Sequence of chain 5.B:
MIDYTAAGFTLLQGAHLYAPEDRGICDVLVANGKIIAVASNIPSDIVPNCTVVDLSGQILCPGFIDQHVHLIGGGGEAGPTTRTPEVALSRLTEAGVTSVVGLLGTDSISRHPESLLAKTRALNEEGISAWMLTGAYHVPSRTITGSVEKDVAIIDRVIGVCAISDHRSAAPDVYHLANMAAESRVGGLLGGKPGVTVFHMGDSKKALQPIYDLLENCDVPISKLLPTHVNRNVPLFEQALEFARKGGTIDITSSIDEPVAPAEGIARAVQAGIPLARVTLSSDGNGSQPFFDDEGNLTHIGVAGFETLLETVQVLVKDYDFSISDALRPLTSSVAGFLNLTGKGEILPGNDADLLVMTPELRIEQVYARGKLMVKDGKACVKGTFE

Binding-site contacts:
Ligand atom C18 contacts residue ARG233 of chain 5.B at 3.7 Å.
Ligand atom O1 contacts residue GLY105 of chain 5.B at 3.2 Å.
Ligand atom P contacts residue KCX162 of chain 5.B at 3.6 Å.
Ligand atom O2P contacts residue HIS230 of chain 5.B at 3.5 Å (h-bond).
Ligand atom O1P contacts residue HIS230 of chain 5.B at 3.6 Å.
Ligand atom C1 contacts residue TYR137 of chain 5.B at 3.5 Å (hydrophobic).
Ligand atom P contacts residue ASP285 of chain 5.B at 3.7 Å.
Ligand atom O3 contacts residue PRO291 of chain 5.B at 3.7 Å.
Ligand atom C17 contacts residue PHE292 of chain 5.B at 3.7 Å (hydrophobic).
Ligand atom O1P contacts residue ZN1 of chain 5.G at 3.4 Å.
Ligand atom C7 contacts residue ARG169 of chain 5.B at 3.4 Å.
Ligand atom O2 contacts residue SER289 of chain 5.B at 3.4 Å (h-bond).
Ligand atom O2P contacts residue TYR137 of chain 5.B at 2.4 Å (h-bond).
Ligand atom O1 contacts residue THR106 of chain 5.B at 2.8 Å (h-bond).
Ligand atom C16 contacts residue ARG233 of chain 5.B at 3.6 Å.
Ligand atom O4 contacts residue HIS201 of chain 5.B at 3.3 Å.
Ligand atom O4 contacts residue ARG233 of chain 5.B at 3.0 Å (salt-bridge).
Ligand atom C2 contacts residue KCX162 of chain 5.B at 3.1 Å.
Ligand atom O3 contacts residue TYR137 of chain 5.B at 3.7 Å.
Ligand atom O1P contacts residue KCX162 of chain 5.B at 3.0 Å (h-bond).
Ligand atom O2P contacts residue ZN1 of chain 5.G at 2.0 Å.
Ligand atom O1P contacts residue ZN1 of chain 5.F at 2.2 Å.
Ligand atom O1P contacts residue HIS70 of chain 5.B at 3.4 Å (h-bond).
Ligand atom C5 contacts residue SER289 of chain 5.B at 3.8 Å.
Ligand atom C18 contacts residue ILE257 of chain 5.B at 3.4 Å (hydrophobic).
Ligand atom C8 contacts residue SER289 of chain 5.B at 3.4 Å.
Ligand atom C8 contacts residue ASP285 of chain 5.B at 3.1 Å.
Ligand atom P contacts residue ZN1 of chain 5.G at 3.3 Å.
Ligand atom O3 contacts residue ARG169 of chain 5.B at 2.9 Å (salt-bridge).
Ligand atom P contacts residue ZN1 of chain 5.F at 3.5 Å.
Ligand atom O2P contacts residue HIS201 of chain 5.B at 3.0 Å.
Ligand atom C3 contacts residue GLY75 of chain 5.B at 3.6 Å.
Ligand atom O2 contacts residue GLY75 of chain 5.B at 2.6 Å (h-bond).
Ligand atom O1P contacts residue ASP285 of chain 5.B at 2.8 Å (salt-bridge).
Ligand atom N contacts residue SER289 of chain 5.B at 2.7 Å (h-bond).
Ligand atom C2 contacts residue HIS70 of chain 5.B at 3.3 Å.
Ligand atom O2P contacts residue KCX162 of chain 5.B at 3.5 Å (h-bond).
Ligand atom O2 contacts residue GLY74 of chain 5.B at 3.5 Å.
Ligand atom O4 contacts residue ARG169 of chain 5.B at 3.2 Å (salt-bridge).
Ligand atom P contacts residue TYR137 of chain 5.B at 3.5 Å.

The protein below binds the small molecule below.
Small molecule (SMILES): CC(C)C[C@H](C[P](=O)(O)[C@@H](N)CC(=O)O)C(=O)O